Binding-site contacts:
Ligand atom C3 contacts residue CYS84 of chain 1.K at 3.1 Å (hydrophobic).
Ligand atom N1 contacts residue ALA499 of chain 1.K at 3.4 Å.
Ligand atom C1 contacts residue CYS84 of chain 1.K at 3.2 Å (hydrophobic).
Ligand atom N1 contacts residue VAL500 of chain 1.K at 3.2 Å (h-bond).
Ligand atom C2 contacts residue CYS576 of chain 1.K at 2.9 Å (hydrophobic).
Ligand atom C3 contacts residue PRO523 of chain 1.K at 3.7 Å (hydrophobic).
Ligand atom FE contacts residue CYS576 of chain 1.K at 2.3 Å.
Ligand atom C2 contacts residue CYS84 of chain 1.K at 4.0 Å (hydrophobic).
Ligand atom C2 contacts residue ARG501 of chain 1.K at 4.0 Å.
Ligand atom N2 contacts residue PRO523 of chain 1.K at 3.0 Å.
Ligand atom NI contacts residue ILE83 of chain 1.K at 3.8 Å.
Ligand atom N2 contacts residue CYS576 of chain 1.K at 3.3 Å.
Ligand atom C3 contacts residue PRO522 of chain 1.K at 3.4 Å (hydrophobic).
Ligand atom O3 contacts residue LEU504 of chain 1.K at 3.5 Å.
Ligand atom C3 contacts residue ALA499 of chain 1.K at 3.9 Å (hydrophobic).
Ligand atom C2 contacts residue THR524 of chain 1.K at 3.8 Å.
Ligand atom N2 contacts residue PRO522 of chain 1.K at 3.5 Å.
Ligand atom O3 contacts residue HIS88 of chain 1.K at 3.2 Å (h-bond).
Ligand atom NI contacts residue CYS84 of chain 1.K at 2.3 Å.
Ligand atom O3 contacts residue ALA499 of chain 1.K at 3.7 Å.
Ligand atom C3 contacts residue CYS576 of chain 1.K at 3.2 Å (hydrophobic).
Ligand atom C3 contacts residue HIS88 of chain 1.K at 3.4 Å.
Ligand atom O3 contacts residue PRO523 of chain 1.K at 3.7 Å.
Ligand atom C1 contacts residue ARG501 of chain 1.K at 3.8 Å.
Ligand atom O3 contacts residue CYS576 of chain 1.K at 4.0 Å.
Ligand atom C1 contacts residue CYS576 of chain 1.K at 4.1 Å (hydrophobic).
Ligand atom N1 contacts residue ARG501 of chain 1.K at 2.8 Å (salt-bridge).
Ligand atom O3 contacts residue CYS84 of chain 1.K at 4.0 Å.
Ligand atom O3 contacts residue PRO522 of chain 1.K at 3.2 Å.
Ligand atom N2 contacts residue CYS573 of chain 1.K at 4.0 Å.
Ligand atom C1 contacts residue ALA499 of chain 1.K at 3.7 Å (hydrophobic).
Ligand atom NI contacts residue CYS576 of chain 1.K at 2.3 Å.
Ligand atom NI contacts residue CYS81 of chain 1.K at 2.3 Å.
Ligand atom N2 contacts residue THR524 of chain 1.K at 2.9 Å (h-bond).
Ligand atom C2 contacts residue PRO522 of chain 1.K at 3.5 Å (hydrophobic).
Ligand atom C2 contacts residue PRO523 of chain 1.K at 3.3 Å (hydrophobic).
Ligand atom C2 contacts residue CYS573 of chain 1.K at 4.0 Å (hydrophobic).
Ligand atom N1 contacts residue CYS84 of chain 1.K at 3.7 Å.
Ligand atom NI contacts residue CYS573 of chain 1.K at 2.2 Å.
Ligand atom FE contacts residue CYS84 of chain 1.K at 2.2 Å.

The protein below binds the small molecule below.
Small molecule (SMILES): N#C[Fe]([Ni])(C#N)C=O

Sequence of chain 1.K:
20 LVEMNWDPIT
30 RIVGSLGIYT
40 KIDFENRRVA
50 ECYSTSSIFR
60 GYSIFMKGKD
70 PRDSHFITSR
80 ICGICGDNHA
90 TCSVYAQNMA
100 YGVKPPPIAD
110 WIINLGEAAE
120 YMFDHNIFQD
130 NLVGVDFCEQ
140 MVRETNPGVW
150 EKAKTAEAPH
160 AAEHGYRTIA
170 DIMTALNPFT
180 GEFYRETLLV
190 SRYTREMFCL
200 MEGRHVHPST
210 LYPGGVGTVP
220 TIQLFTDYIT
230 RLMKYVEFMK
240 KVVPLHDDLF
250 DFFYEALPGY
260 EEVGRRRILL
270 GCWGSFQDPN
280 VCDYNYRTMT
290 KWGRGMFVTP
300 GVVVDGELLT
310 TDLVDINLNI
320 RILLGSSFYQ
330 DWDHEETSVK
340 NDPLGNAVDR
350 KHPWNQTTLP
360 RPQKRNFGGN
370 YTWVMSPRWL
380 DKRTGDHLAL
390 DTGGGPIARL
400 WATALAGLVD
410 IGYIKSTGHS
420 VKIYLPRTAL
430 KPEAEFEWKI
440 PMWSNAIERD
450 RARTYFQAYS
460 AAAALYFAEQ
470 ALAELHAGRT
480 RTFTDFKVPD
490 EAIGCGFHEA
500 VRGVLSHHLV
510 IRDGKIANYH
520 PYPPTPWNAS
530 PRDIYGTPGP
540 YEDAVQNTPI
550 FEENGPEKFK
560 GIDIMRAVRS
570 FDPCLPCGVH